Sequence of chain 1.A:
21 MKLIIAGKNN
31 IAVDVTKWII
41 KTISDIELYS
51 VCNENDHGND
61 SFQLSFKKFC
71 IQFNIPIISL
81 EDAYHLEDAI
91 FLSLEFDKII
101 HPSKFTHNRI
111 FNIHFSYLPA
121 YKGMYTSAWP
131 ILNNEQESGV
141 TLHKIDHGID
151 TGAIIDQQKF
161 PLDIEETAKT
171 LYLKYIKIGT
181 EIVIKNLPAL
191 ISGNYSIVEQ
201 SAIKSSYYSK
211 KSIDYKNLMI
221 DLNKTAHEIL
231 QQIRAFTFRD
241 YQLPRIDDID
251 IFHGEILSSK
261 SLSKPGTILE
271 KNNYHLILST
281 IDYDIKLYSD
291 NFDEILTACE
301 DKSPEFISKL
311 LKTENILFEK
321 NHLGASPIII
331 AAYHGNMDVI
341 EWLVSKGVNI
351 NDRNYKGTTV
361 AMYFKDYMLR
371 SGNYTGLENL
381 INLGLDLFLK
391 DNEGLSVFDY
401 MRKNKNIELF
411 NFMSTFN

Binding-site contacts:
Ligand atom N3 contacts residue GLN242 of chain 1.A at 2.8 Å (h-bond).
Ligand atom O3' contacts residue THR126 of chain 1.A at 3.4 Å (h-bond).
Ligand atom O4' contacts residue PHE238 of chain 1.A at 3.2 Å.
Ligand atom O4 contacts residue GLN242 of chain 1.A at 3.6 Å.
Ligand atom O4' contacts residue TYR241 of chain 1.A at 3.7 Å.
Ligand atom O2 contacts residue GLN242 of chain 1.A at 2.9 Å (h-bond).
Ligand atom C6Q contacts residue PHE96 of chain 1.A at 3.5 Å (hydrophobic).
Ligand atom N3 contacts residue TYR215 of chain 1.A at 3.3 Å.
Ligand atom O3' contacts residue TYR125 of chain 1.A at 3.3 Å.
Ligand atom C5' contacts residue TYR172 of chain 1.A at 3.5 Å (hydrophobic).
Ligand atom O2 contacts residue TYR215 of chain 1.A at 3.5 Å.
Ligand atom O4Q contacts residue GLU95 of chain 1.A at 3.2 Å.
Ligand atom O4 contacts residue TYR215 of chain 1.A at 3.4 Å.
Ligand atom O4Q contacts residue FON1 of chain 1.B at 3.3 Å (h-bond).
Ligand atom C1' contacts residue PHE238 of chain 1.A at 3.8 Å (hydrophobic).
Ligand atom C2Q contacts residue GLY123 of chain 1.A at 3.6 Å.
Ligand atom O3' contacts residue SER127 of chain 1.A at 3.1 Å (h-bond).
Ligand atom O1B contacts residue MET124 of chain 1.A at 3.5 Å.
Ligand atom O2 contacts residue PHE238 of chain 1.A at 3.6 Å.
Ligand atom C3Q contacts residue FON1 of chain 1.B at 3.7 Å.
Ligand atom C2' contacts residue TYR215 of chain 1.A at 3.5 Å (hydrophobic).
Ligand atom C4 contacts residue GLN242 of chain 1.A at 3.7 Å.
Ligand atom C2 contacts residue TYR241 of chain 1.A at 3.6 Å (hydrophobic).
Ligand atom N1 contacts residue TYR241 of chain 1.A at 3.7 Å.
Ligand atom C6Q contacts residue GLU95 of chain 1.A at 3.7 Å.
Ligand atom N3 contacts residue TYR241 of chain 1.A at 3.4 Å.
Ligand atom N3Q contacts residue FON1 of chain 1.B at 2.8 Å (h-bond).
Ligand atom O4 contacts residue TYR241 of chain 1.A at 3.6 Å.
Ligand atom O1A contacts residue LYS28 of chain 1.A at 3.3 Å (salt-bridge).
Ligand atom C2 contacts residue TYR215 of chain 1.A at 3.4 Å (hydrophobic).
Ligand atom O4Q contacts residue PHE96 of chain 1.A at 2.6 Å (h-bond).
Ligand atom C4 contacts residue TYR215 of chain 1.A at 3.5 Å (hydrophobic).
Ligand atom N3Q contacts residue GLU95 of chain 1.A at 3.7 Å.
Ligand atom O1B contacts residue TYR125 of chain 1.A at 2.8 Å (h-bond).
Ligand atom C2 contacts residue GLN242 of chain 1.A at 3.7 Å.
Ligand atom C3Q contacts residue GLU95 of chain 1.A at 3.6 Å.
Ligand atom C4Q contacts residue PHE96 of chain 1.A at 3.5 Å (hydrophobic).
Ligand atom C4 contacts residue TYR241 of chain 1.A at 3.6 Å (hydrophobic).
Ligand atom O2Q contacts residue GLY123 of chain 1.A at 2.8 Å (h-bond).
Ligand atom C4Q contacts residue FON1 of chain 1.B at 3.5 Å.

This protein binds this small molecule.
Small molecule (SMILES): Cc1cn([C@H]2C[C@H](O)[C@@H](CO[P](=O)(O)O[P](=O)(O)O[C@H]3O[C@H](C)[C@@H](O)[C@H](N)[C@H]3O)O2)c(=O)[nH]c1=O